Binding-site contacts:
Ligand atom CA contacts residue ALA34 of chain 1.A at 4.0 Å (hydrophobic).
Ligand atom CB contacts residue TYR42 of chain 1.A at 3.5 Å (hydrophobic).
Ligand atom CB contacts residue TRP67 of chain 1.A at 4.0 Å (hydrophobic).
Ligand atom CG contacts residue TRP67 of chain 1.A at 3.9 Å (hydrophobic).
Ligand atom CE1 contacts residue TRP67 of chain 1.A at 3.5 Å (hydrophobic).
Ligand atom NE2 contacts residue TRP67 of chain 1.A at 3.6 Å.
Ligand atom CB contacts residue ALA34 of chain 1.A at 4.1 Å (hydrophobic).
Ligand atom N contacts residue TRP108 of chain 3.A at 3.9 Å.
Ligand atom CG contacts residue TRP67 of chain 1.A at 3.8 Å (hydrophobic).
Ligand atom CA contacts residue TRP108 of chain 3.A at 3.6 Å (hydrophobic).
Ligand atom O contacts residue ARG72 of chain 1.A at 3.7 Å.
Ligand atom CB contacts residue TRP108 of chain 3.A at 4.0 Å (hydrophobic).
Ligand atom CB contacts residue VAL35 of chain 1.A at 3.6 Å (hydrophobic).
Ligand atom C contacts residue ALA34 of chain 1.A at 4.0 Å (hydrophobic).
Ligand atom CG contacts residue TYR42 of chain 1.A at 3.8 Å (hydrophobic).
Ligand atom CD contacts residue ALA74 of chain 1.A at 4.0 Å (hydrophobic).
Ligand atom N contacts residue ALA34 of chain 1.A at 3.2 Å (h-bond).
Ligand atom O contacts residue ARG72 of chain 1.A at 3.5 Å (salt-bridge).
Ligand atom N contacts residue SER40 of chain 1.A at 3.4 Å.
Ligand atom O contacts residue SER33 of chain 1.A at 2.8 Å (h-bond).
Ligand atom OE1 contacts residue THR78 of chain 1.A at 2.8 Å (h-bond).
Ligand atom NE2 contacts residue SER76 of chain 1.A at 2.9 Å (h-bond).
Ligand atom OE1 contacts residue LEU98 of chain 1.A at 3.6 Å.
Ligand atom CB contacts residue TRP108 of chain 3.A at 4.1 Å (hydrophobic).
Ligand atom CA contacts residue ALA34 of chain 1.A at 4.0 Å (hydrophobic).
Ligand atom N contacts residue VAL35 of chain 1.A at 4.0 Å.
Ligand atom NE2 contacts residue LEU98 of chain 1.A at 4.0 Å.
Ligand atom C contacts residue SER33 of chain 1.A at 3.8 Å.
Ligand atom NE2 contacts residue TRP96 of chain 1.A at 3.6 Å.
Ligand atom CD contacts residue LEU13 of chain 1.A at 3.9 Å (hydrophobic).
Ligand atom CD contacts residue TRP108 of chain 3.A at 4.0 Å (hydrophobic).
Ligand atom OE1 contacts residue TRP67 of chain 1.A at 3.7 Å.
Ligand atom CG contacts residue LEU13 of chain 1.A at 4.0 Å (hydrophobic).
Ligand atom CD2 contacts residue SER76 of chain 1.A at 3.6 Å.
Ligand atom CD contacts residue ARG72 of chain 1.A at 4.0 Å.
Ligand atom CD contacts residue THR78 of chain 1.A at 3.9 Å.
Ligand atom CE1 contacts residue SER76 of chain 1.A at 4.0 Å.
Ligand atom N contacts residue SER33 of chain 1.A at 3.3 Å.
Ligand atom CA contacts residue TRP67 of chain 1.A at 4.0 Å (hydrophobic).
Ligand atom CB contacts residue TRP67 of chain 1.A at 3.8 Å (hydrophobic).

Sequence of chain 1.A:
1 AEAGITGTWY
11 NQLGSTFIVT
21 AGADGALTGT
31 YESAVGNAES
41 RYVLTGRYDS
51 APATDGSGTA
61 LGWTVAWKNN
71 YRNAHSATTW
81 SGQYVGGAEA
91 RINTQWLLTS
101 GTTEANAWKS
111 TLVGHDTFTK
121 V

Sequence of chain 3.A:
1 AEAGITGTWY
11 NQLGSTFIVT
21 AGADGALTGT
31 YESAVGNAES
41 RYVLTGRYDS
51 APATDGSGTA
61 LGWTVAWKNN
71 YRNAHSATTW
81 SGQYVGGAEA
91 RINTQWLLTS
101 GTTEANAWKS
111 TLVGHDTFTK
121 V

This protein binds this small molecule.
Small molecule (SMILES): CC(=O)N[C@@H](CS)C(=O)N[C@@H](Cc1c[nH]cn1)C(=O)N1CCC[C@H]1C(=O)N[C@@H](CCC(N)=O)C(=O)NCC(=O)N1CCC[C@H]1C(=O)N1CCC[C@H]1C(=O)N[C@@H](CS)C(N)=O